Binding-site contacts:
Ligand atom O1A contacts residue HIS13 of chain 1.C at 3.0 Å (h-bond).
Ligand atom O6 contacts residue GLN61 of chain 1.C at 3.5 Å (h-bond).
Ligand atom C4 contacts residue TRP88 of chain 1.C at 3.8 Å (hydrophobic).
Ligand atom O2 contacts residue ASN90 of chain 1.C at 3.5 Å (h-bond).
Ligand atom C4 contacts residue GLN56 of chain 1.C at 3.4 Å.
Ligand atom O9 contacts residue ILE58 of chain 1.C at 3.8 Å.
Ligand atom O8 contacts residue TYR12 of chain 1.C at 3.9 Å.
Ligand atom O6 contacts residue GLN56 of chain 1.C at 3.5 Å (h-bond).
Ligand atom C1 contacts residue HIS13 of chain 1.C at 3.9 Å.
Ligand atom C6 contacts residue TRP88 of chain 1.C at 3.6 Å (hydrophobic).
Ligand atom C1 contacts residue ASN90 of chain 1.C at 3.3 Å.
Ligand atom O4 contacts residue GLN56 of chain 1.C at 3.3 Å.
Ligand atom C5 contacts residue TRP88 of chain 1.C at 3.6 Å (hydrophobic).
Ligand atom C11 contacts residue ARG35 of chain 1.D at 3.9 Å.
Ligand atom C6 contacts residue GLN56 of chain 1.C at 3.9 Å.
Ligand atom C8 contacts residue HIS13 of chain 1.C at 3.8 Å.
Ligand atom C2 contacts residue ASN90 of chain 1.C at 3.6 Å.
Ligand atom C11 contacts residue TYR12 of chain 1.C at 3.6 Å (hydrophobic).
Ligand atom C3 contacts residue ASN90 of chain 1.C at 3.9 Å.
Ligand atom C9 contacts residue GLY33 of chain 1.D at 3.6 Å.
Ligand atom O6 contacts residue ILE58 of chain 1.C at 3.6 Å.
Ligand atom C4 contacts residue GLU51 of chain 1.C at 3.5 Å.
Ligand atom C5 contacts residue GLU11 of chain 1.C at 3.8 Å.
Ligand atom C4 contacts residue LYS91 of chain 1.C at 3.6 Å.
Ligand atom O10 contacts residue LYS34 of chain 1.D at 3.7 Å.
Ligand atom O4 contacts residue LYS91 of chain 1.C at 2.7 Å (salt-bridge).
Ligand atom O2 contacts residue ASN14 of chain 1.C at 3.2 Å (h-bond).
Ligand atom O3 contacts residue LYS91 of chain 1.C at 2.8 Å (salt-bridge).
Ligand atom N5 contacts residue TYR12 of chain 1.C at 3.5 Å.
Ligand atom O4 contacts residue GLU51 of chain 1.C at 3.0 Å (salt-bridge).
Ligand atom C3 contacts residue TRP88 of chain 1.C at 3.8 Å (hydrophobic).
Ligand atom O5 contacts residue GLN56 of chain 1.C at 3.9 Å.
Ligand atom O2 contacts residue ASN90 of chain 1.C at 3.1 Å (h-bond).
Ligand atom O3 contacts residue ASN90 of chain 1.C at 3.0 Å (h-bond).
Ligand atom O1A contacts residue TYR12 of chain 1.C at 3.9 Å.
Ligand atom N5 contacts residue GLU11 of chain 1.C at 3.2 Å (salt-bridge).
Ligand atom O4 contacts residue GLU11 of chain 1.C at 2.8 Å (salt-bridge).
Ligand atom C6 contacts residue TYR12 of chain 1.C at 3.9 Å (hydrophobic).
Ligand atom C3 contacts residue LYS91 of chain 1.C at 3.7 Å.
Ligand atom C4 contacts residue GLU11 of chain 1.C at 3.2 Å.

This small molecule binds to this protein.
Small molecule (SMILES): CC(=O)N[C@H]1[C@H](O[C@@H]2[C@H](O[C@]3(C(=O)O)C[C@H](O)[C@@H](NC(C)=O)[C@H]([C@H](O)[C@H](O)CO)O3)[C@@H](O)[C@H](O[C@H]3[C@H](O)[C@@H](O)[C@@H](O)O[C@@H]3CO)O[C@@H]2CO)O[C@H](CO)[C@H](O)[C@@H]1O[C@@H]1O[C@H](CO)[C@H](O)[C@H](O)[C@H]1O[C@@H]1O[C@@H](C)[C@@H](O)[C@@H](O)[C@@H]1O

Sequence of chain 1.C:
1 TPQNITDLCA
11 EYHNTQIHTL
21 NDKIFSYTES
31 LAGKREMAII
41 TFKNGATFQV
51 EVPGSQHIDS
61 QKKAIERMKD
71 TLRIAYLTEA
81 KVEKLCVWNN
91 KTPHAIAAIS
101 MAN

Sequence of chain 1.D:
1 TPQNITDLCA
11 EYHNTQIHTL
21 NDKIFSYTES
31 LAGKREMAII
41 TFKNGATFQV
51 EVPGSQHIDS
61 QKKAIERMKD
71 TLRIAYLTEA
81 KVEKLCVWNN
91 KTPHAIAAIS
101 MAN